Binding-site contacts:
Ligand atom C4 contacts residue ASN616 of chain 1.B at 4.2 Å.
Ligand atom C2 contacts residue ASN616 of chain 1.B at 2.5 Å.
Ligand atom C5 contacts residue ASN616 of chain 1.B at 3.7 Å.
Ligand atom O5 contacts residue ASN616 of chain 1.B at 2.3 Å (h-bond).
Ligand atom C1 contacts residue ASN616 of chain 1.B at 1.4 Å.
Ligand atom N2 contacts residue ASN616 of chain 1.B at 3.0 Å (h-bond).
Ligand atom C7 contacts residue ASN616 of chain 1.B at 3.3 Å.
Ligand atom C8 contacts residue ASN616 of chain 1.B at 4.2 Å.
Ligand atom C3 contacts residue ASN616 of chain 1.B at 3.8 Å.
Ligand atom C8 contacts residue GLN644 of chain 1.B at 3.9 Å.
Ligand atom O7 contacts residue ASN616 of chain 1.B at 3.2 Å (h-bond).
Ligand atom O5 contacts residue THR618 of chain 1.B at 4.2 Å.
Ligand atom O6 contacts residue THR618 of chain 1.B at 3.9 Å.

Sequence of chain 1.B:
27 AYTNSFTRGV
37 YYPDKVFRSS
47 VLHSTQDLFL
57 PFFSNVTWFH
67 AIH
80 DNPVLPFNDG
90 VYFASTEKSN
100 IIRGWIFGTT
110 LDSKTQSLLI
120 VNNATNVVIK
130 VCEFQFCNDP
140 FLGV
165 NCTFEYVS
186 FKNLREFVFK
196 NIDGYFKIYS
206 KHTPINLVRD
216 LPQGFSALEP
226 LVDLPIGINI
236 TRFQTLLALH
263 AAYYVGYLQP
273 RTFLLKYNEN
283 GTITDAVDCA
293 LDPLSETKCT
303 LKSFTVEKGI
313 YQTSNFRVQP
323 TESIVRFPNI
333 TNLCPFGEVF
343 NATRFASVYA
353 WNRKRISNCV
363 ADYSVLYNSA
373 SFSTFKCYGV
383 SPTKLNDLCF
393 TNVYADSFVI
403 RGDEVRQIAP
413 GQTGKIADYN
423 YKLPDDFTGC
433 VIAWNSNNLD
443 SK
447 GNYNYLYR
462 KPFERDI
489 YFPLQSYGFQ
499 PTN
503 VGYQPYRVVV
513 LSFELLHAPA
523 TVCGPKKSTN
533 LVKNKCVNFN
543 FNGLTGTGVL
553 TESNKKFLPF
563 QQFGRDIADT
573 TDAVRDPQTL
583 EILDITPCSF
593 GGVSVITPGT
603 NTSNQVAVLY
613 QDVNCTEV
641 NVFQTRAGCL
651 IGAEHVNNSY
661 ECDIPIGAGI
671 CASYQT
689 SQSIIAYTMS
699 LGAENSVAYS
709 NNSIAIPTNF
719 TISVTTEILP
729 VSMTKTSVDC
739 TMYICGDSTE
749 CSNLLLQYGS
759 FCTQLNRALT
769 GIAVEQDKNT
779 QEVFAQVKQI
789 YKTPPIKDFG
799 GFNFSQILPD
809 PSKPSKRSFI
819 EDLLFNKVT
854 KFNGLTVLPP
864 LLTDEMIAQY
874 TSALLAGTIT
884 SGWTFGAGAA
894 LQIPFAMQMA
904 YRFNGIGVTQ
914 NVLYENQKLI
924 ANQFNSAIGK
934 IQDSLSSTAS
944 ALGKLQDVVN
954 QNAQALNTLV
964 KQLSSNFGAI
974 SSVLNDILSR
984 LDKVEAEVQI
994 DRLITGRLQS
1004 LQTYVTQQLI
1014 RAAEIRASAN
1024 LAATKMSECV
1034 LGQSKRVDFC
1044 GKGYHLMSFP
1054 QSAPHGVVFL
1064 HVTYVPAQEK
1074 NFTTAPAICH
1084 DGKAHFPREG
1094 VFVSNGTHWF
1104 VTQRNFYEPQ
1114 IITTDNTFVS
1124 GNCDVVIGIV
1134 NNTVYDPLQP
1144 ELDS

The protein below binds the small molecule below.
Small molecule (SMILES): CC(=O)N[C@@H]1[C@@H](O)[C@H](O)[C@@H](CO)O[C@H]1O